The small molecule below binds the protein below.
Small molecule (SMILES): CC(=O)N[C@@H]1[C@@H](O)[C@H](O)[C@@H](CO)O[C@H]1O

Binding-site contacts:
Ligand atom C1 contacts residue ASN47 of chain 3.A at 1.4 Å.
Ligand atom C7 contacts residue ASN47 of chain 3.A at 3.5 Å.
Ligand atom O7 contacts residue ASN47 of chain 3.A at 3.8 Å.
Ligand atom O5 contacts residue SER49 of chain 3.A at 3.9 Å.
Ligand atom C3 contacts residue ASN47 of chain 3.A at 3.7 Å.
Ligand atom C2 contacts residue ASN47 of chain 3.A at 2.3 Å.
Ligand atom O5 contacts residue ASN47 of chain 3.A at 2.4 Å (h-bond).
Ligand atom C6 contacts residue SER49 of chain 3.A at 3.9 Å.
Ligand atom C5 contacts residue SER49 of chain 3.A at 3.9 Å.
Ligand atom C4 contacts residue ASN47 of chain 3.A at 4.2 Å.
Ligand atom C1 contacts residue SER49 of chain 3.A at 4.1 Å.
Ligand atom C5 contacts residue ASN47 of chain 3.A at 3.7 Å.
Ligand atom N2 contacts residue ASN47 of chain 3.A at 2.8 Å (h-bond).

Sequence of chain 3.A:
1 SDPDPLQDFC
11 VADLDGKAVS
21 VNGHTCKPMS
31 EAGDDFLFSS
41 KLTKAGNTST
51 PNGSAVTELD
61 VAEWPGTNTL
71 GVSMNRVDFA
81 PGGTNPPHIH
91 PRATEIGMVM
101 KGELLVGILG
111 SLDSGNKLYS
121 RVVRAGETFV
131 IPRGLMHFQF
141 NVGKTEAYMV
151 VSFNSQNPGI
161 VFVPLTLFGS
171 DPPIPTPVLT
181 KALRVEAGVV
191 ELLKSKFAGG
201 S